Binding-site contacts:
Ligand atom C7 contacts residue ASN185 of chain 1.E at 3.0 Å.
Ligand atom C3 contacts residue GLN208 of chain 1.E at 4.2 Å.
Ligand atom C2 contacts residue ASN185 of chain 1.E at 2.5 Å.
Ligand atom C1 contacts residue ASN185 of chain 1.E at 1.5 Å.
Ligand atom C7 contacts residue GLN208 of chain 1.E at 3.6 Å.
Ligand atom C8 contacts residue GLN208 of chain 1.E at 4.3 Å.
Ligand atom O7 contacts residue SER187 of chain 1.E at 4.5 Å.
Ligand atom O7 contacts residue GLN143 of chain 1.E at 4.3 Å.
Ligand atom C7 contacts residue SER187 of chain 1.E at 4.2 Å.
Ligand atom O7 contacts residue ASN185 of chain 1.E at 2.4 Å (h-bond).
Ligand atom C7 contacts residue GLN143 of chain 1.E at 3.7 Å.
Ligand atom C8 contacts residue ASN185 of chain 1.E at 4.4 Å.
Ligand atom N2 contacts residue GLN208 of chain 1.E at 4.0 Å.
Ligand atom C4 contacts residue ASN185 of chain 1.E at 4.4 Å.
Ligand atom O7 contacts residue THR186 of chain 1.E at 3.8 Å.
Ligand atom N2 contacts residue ASN185 of chain 1.E at 3.0 Å (h-bond).
Ligand atom C5 contacts residue ASN185 of chain 1.E at 3.7 Å.
Ligand atom C2 contacts residue GLN208 of chain 1.E at 4.1 Å.
Ligand atom C8 contacts residue GLN143 of chain 1.E at 3.4 Å.
Ligand atom O5 contacts residue ASN185 of chain 1.E at 2.5 Å (h-bond).
Ligand atom C3 contacts residue ASN185 of chain 1.E at 3.9 Å.
Ligand atom C8 contacts residue THR206 of chain 1.E at 3.7 Å.
Ligand atom N2 contacts residue GLN143 of chain 1.E at 4.0 Å.
Ligand atom C8 contacts residue SER187 of chain 1.E at 3.5 Å.
Ligand atom O7 contacts residue GLN208 of chain 1.E at 3.5 Å (h-bond).
Ligand atom O5 contacts residue GLN208 of chain 1.E at 4.5 Å.
Ligand atom C5 contacts residue GLN208 of chain 1.E at 4.3 Å.
Ligand atom C1 contacts residue GLN208 of chain 1.E at 3.6 Å.

Sequence of chain 1.E:
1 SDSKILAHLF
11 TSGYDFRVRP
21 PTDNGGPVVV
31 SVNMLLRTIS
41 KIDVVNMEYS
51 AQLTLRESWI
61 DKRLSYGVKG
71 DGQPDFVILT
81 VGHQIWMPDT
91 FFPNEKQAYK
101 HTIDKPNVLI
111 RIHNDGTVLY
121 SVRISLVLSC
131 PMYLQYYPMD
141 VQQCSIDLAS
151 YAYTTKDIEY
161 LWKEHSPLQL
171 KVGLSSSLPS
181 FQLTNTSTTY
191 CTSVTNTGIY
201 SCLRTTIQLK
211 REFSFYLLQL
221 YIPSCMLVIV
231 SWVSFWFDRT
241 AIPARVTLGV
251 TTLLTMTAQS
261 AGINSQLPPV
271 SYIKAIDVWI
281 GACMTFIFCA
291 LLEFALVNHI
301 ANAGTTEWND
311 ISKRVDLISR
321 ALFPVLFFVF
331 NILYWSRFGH

This small molecule binds to this protein.
Small molecule (SMILES): CC(=O)N[C@@H]1[C@@H](O)[C@H](O)[C@@H](CO)O[C@H]1O